Binding-site contacts:
Ligand atom C3 contacts residue ASN100 of chain 1.B at 3.8 Å.
Ligand atom N2 contacts residue ASN100 of chain 1.B at 2.9 Å (h-bond).
Ligand atom C7 contacts residue ASP111 of chain 1.B at 3.8 Å.
Ligand atom O5 contacts residue ASN100 of chain 1.B at 2.4 Å (h-bond).
Ligand atom O7 contacts residue THR57 of chain 1.C at 3.1 Å (h-bond).
Ligand atom O7 contacts residue ASN100 of chain 1.B at 3.8 Å.
Ligand atom C5 contacts residue ASN100 of chain 1.B at 3.6 Å.
Ligand atom O7 contacts residue ASP111 of chain 1.B at 3.5 Å (salt-bridge).
Ligand atom N2 contacts residue MET2 of chain 1.B at 3.7 Å.
Ligand atom C1 contacts residue ASN100 of chain 1.B at 1.4 Å.
Ligand atom C4 contacts residue ASN100 of chain 1.B at 4.2 Å.
Ligand atom C2 contacts residue ASN100 of chain 1.B at 2.4 Å.
Ligand atom C6 contacts residue SER102 of chain 1.B at 4.2 Å.
Ligand atom C8 contacts residue MET2 of chain 1.B at 4.2 Å (hydrophobic).
Ligand atom O6 contacts residue SER102 of chain 1.B at 4.4 Å.
Ligand atom C7 contacts residue THR57 of chain 1.C at 4.3 Å.
Ligand atom C8 contacts residue ASP111 of chain 1.B at 3.9 Å.
Ligand atom C1 contacts residue MET2 of chain 1.B at 4.0 Å (hydrophobic).
Ligand atom C2 contacts residue MET2 of chain 1.B at 4.4 Å (hydrophobic).
Ligand atom C7 contacts residue MET2 of chain 1.B at 4.3 Å (hydrophobic).
Ligand atom C7 contacts residue ASN100 of chain 1.B at 3.6 Å.

Sequence of chain 1.B:
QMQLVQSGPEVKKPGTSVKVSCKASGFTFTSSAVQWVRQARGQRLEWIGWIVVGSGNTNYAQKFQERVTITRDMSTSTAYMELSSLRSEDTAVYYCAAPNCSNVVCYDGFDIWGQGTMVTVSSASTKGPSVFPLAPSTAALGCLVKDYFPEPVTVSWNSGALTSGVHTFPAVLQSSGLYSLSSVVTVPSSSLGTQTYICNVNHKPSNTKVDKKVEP

Sequence of chain 1.C:
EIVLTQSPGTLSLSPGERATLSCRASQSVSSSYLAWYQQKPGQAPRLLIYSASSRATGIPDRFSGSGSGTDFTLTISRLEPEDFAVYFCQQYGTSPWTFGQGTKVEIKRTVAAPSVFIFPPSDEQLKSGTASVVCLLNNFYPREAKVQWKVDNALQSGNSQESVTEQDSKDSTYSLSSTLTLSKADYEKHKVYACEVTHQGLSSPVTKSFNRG

A protein and the small-molecule ligand that binds it are described below.
Small molecule (SMILES): CC(=O)N[C@H]1[C@H](O[C@H]2[C@H](O)[C@@H](NC(C)=O)CO[C@@H]2CO)O[C@H](CO)[C@@H](O[C@@H]2O[C@H](CO)[C@@H](O)[C@H](O)[C@@H]2O)[C@@H]1O